The protein below binds the small molecule below.
Small molecule (SMILES): O=P(O)(O)OC[C@H]1O[C@@](CO)(O[C@H]2O[C@H](CO)[C@@H](O)[C@H](O)[C@H]2O)[C@@H](O)[C@@H]1O

Binding-site contacts:
Ligand atom O6 contacts residue GLN54 of chain 1.I at 2.7 Å (h-bond).
Ligand atom O1 contacts residue ALA51 of chain 1.I at 3.3 Å (h-bond).
Ligand atom C5 contacts residue ARG252 of chain 1.I at 3.4 Å.
Ligand atom O2P contacts residue ARG256 of chain 1.I at 3.5 Å (salt-bridge).
Ligand atom O4 contacts residue ARG108 of chain 1.I at 3.1 Å.
Ligand atom O4 contacts residue GLY53 of chain 1.I at 2.9 Å (h-bond).
Ligand atom C2 contacts residue UDP1 of chain 1.DA at 3.3 Å.
Ligand atom C4 contacts residue HIS161 of chain 1.I at 3.5 Å.
Ligand atom O2P contacts residue TYR333 of chain 1.I at 2.5 Å (h-bond).
Ligand atom O1P contacts residue ARG181 of chain 1.I at 3.2 Å (salt-bridge).
Ligand atom O5 contacts residue UDP1 of chain 1.DA at 2.9 Å (h-bond).
Ligand atom C5 contacts residue HIS161 of chain 1.I at 3.4 Å.
Ligand atom O1P contacts residue SER162 of chain 1.I at 3.2 Å (h-bond).
Ligand atom O3P contacts residue LYS167 of chain 1.I at 3.5 Å.
Ligand atom O2 contacts residue UDP1 of chain 1.DA at 2.8 Å (h-bond).
Ligand atom C1 contacts residue ALA51 of chain 1.I at 3.5 Å (hydrophobic).
Ligand atom O6 contacts residue HIS161 of chain 1.I at 3.0 Å.
Ligand atom C6 contacts residue HIS161 of chain 1.I at 2.8 Å.
Ligand atom O4 contacts residue GLN54 of chain 1.I at 2.7 Å (h-bond).
Ligand atom O4 contacts residue UDP1 of chain 1.DA at 3.5 Å (h-bond).
Ligand atom O1 contacts residue ARG252 of chain 1.I at 2.7 Å (salt-bridge).
Ligand atom C1 contacts residue ARG252 of chain 1.I at 2.9 Å.
Ligand atom C2 contacts residue HIS161 of chain 1.I at 3.3 Å.
Ligand atom C6 contacts residue GLN54 of chain 1.I at 2.4 Å.
Ligand atom O3 contacts residue PRO335 of chain 1.I at 3.7 Å.
Ligand atom C1 contacts residue UDP1 of chain 1.DA at 3.3 Å.
Ligand atom C4 contacts residue GLN54 of chain 1.I at 3.7 Å.
Ligand atom C1 contacts residue UDP1 of chain 1.DA at 3.1 Å.
Ligand atom O3P contacts residue ARG108 of chain 1.I at 2.7 Å (salt-bridge).
Ligand atom O1P contacts residue LYS167 of chain 1.I at 3.6 Å.
Ligand atom O2 contacts residue GLU334 of chain 1.I at 3.5 Å (salt-bridge).
Ligand atom O4 contacts residue ARG252 of chain 1.I at 3.0 Å.
Ligand atom C3 contacts residue UDP1 of chain 1.DA at 3.6 Å.
Ligand atom P contacts residue TYR333 of chain 1.I at 3.7 Å.
Ligand atom C2 contacts residue UDP1 of chain 1.DA at 3.7 Å.
Ligand atom O5 contacts residue HIS161 of chain 1.I at 3.2 Å (h-bond).
Ligand atom O2 contacts residue UDP1 of chain 1.DA at 3.1 Å (h-bond).
Ligand atom C4 contacts residue ARG108 of chain 1.I at 3.5 Å.
Ligand atom O5 contacts residue ARG252 of chain 1.I at 3.0 Å.
Ligand atom C1 contacts residue GLY52 of chain 1.I at 3.6 Å.

Sequence of chain 1.I:
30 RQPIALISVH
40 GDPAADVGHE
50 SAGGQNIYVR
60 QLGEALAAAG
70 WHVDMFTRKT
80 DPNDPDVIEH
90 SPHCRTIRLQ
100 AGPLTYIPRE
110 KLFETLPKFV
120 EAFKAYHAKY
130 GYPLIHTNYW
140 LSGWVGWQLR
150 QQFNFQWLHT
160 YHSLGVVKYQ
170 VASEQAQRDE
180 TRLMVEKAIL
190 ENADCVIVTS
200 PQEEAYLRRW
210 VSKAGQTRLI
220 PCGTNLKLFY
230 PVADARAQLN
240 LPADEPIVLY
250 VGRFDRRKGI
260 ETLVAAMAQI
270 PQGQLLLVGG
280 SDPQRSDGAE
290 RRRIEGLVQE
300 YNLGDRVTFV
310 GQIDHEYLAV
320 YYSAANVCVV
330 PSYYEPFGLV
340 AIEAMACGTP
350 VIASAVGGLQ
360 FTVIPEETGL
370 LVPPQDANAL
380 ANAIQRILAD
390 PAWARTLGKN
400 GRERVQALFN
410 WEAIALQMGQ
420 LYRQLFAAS